Binding-site contacts:
Ligand atom NAK contacts residue GLU274 of chain 1.A at 3.7 Å.
Ligand atom C contacts residue ZN1 of chain 1.B at 2.9 Å.
Ligand atom CAS contacts residue TYR386 of chain 1.A at 3.6 Å (hydrophobic).
Ligand atom OAL contacts residue MET273 of chain 1.A at 3.6 Å.
Ligand atom O contacts residue HIS307 of chain 1.A at 3.4 Å (h-bond).
Ligand atom NAK contacts residue ZN1 of chain 1.B at 3.1 Å.
Ligand atom C contacts residue HIS307 of chain 1.A at 3.7 Å.
Ligand atom O contacts residue ZN1 of chain 1.B at 2.1 Å.
Ligand atom CAT contacts residue TYR386 of chain 1.A at 3.5 Å (hydrophobic).
Ligand atom NAK contacts residue MET273 of chain 1.A at 3.4 Å.
Ligand atom OAL contacts residue HIS311 of chain 1.A at 3.1 Å (h-bond).
Ligand atom NAK contacts residue ALA272 of chain 1.A at 3.0 Å (h-bond).
Ligand atom CAS contacts residue MET845 of chain 1.A at 3.7 Å (hydrophobic).
Ligand atom O contacts residue GLU330 of chain 1.A at 2.8 Å (salt-bridge).
Ligand atom CAC contacts residue GOL1 of chain 1.F at 3.5 Å.
Ligand atom CAS contacts residue GLU383 of chain 1.A at 3.6 Å.
Ligand atom OAL contacts residue GLU308 of chain 1.A at 2.5 Å (salt-bridge).
Ligand atom OAF contacts residue ALA272 of chain 1.A at 3.1 Å (h-bond).
Ligand atom CAW contacts residue TYR391 of chain 1.A at 3.7 Å (hydrophobic).
Ligand atom CAR contacts residue TYR386 of chain 1.A at 3.4 Å (hydrophobic).
Ligand atom C contacts residue ALA272 of chain 1.A at 3.8 Å (hydrophobic).
Ligand atom CA contacts residue ALA272 of chain 1.A at 3.4 Å (hydrophobic).
Ligand atom OAL contacts residue ZN1 of chain 1.B at 2.6 Å.
Ligand atom CAO contacts residue GOL1 of chain 1.F at 3.6 Å.
Ligand atom OAL contacts residue GLU274 of chain 1.A at 2.5 Å (salt-bridge).
Ligand atom CAM contacts residue TYR391 of chain 1.A at 3.4 Å (hydrophobic).
Ligand atom CAW contacts residue MET273 of chain 1.A at 3.4 Å (hydrophobic).
Ligand atom CA contacts residue TYR391 of chain 1.A at 3.7 Å (hydrophobic).
Ligand atom CAN contacts residue GOL1 of chain 1.F at 3.6 Å.
Ligand atom CAP contacts residue TYR386 of chain 1.A at 3.4 Å (hydrophobic).
Ligand atom OAF contacts residue GLY271 of chain 1.A at 3.1 Å (h-bond).
Ligand atom OAL contacts residue HIS307 of chain 1.A at 3.6 Å (h-bond).
Ligand atom C contacts residue TYR391 of chain 1.A at 3.5 Å (hydrophobic).
Ligand atom NAU contacts residue TYR386 of chain 1.A at 3.5 Å.
Ligand atom O contacts residue TYR391 of chain 1.A at 2.7 Å (h-bond).
Ligand atom CAN contacts residue TYR391 of chain 1.A at 3.5 Å (hydrophobic).
Ligand atom NAK contacts residue GLU308 of chain 1.A at 3.0 Å (salt-bridge).
Ligand atom CAA contacts residue ARG300 of chain 1.A at 3.3 Å.
Ligand atom NAQ contacts residue TYR386 of chain 1.A at 3.3 Å.
Ligand atom CAO contacts residue VAL270 of chain 1.A at 3.4 Å (hydrophobic).

Sequence of chain 1.A:
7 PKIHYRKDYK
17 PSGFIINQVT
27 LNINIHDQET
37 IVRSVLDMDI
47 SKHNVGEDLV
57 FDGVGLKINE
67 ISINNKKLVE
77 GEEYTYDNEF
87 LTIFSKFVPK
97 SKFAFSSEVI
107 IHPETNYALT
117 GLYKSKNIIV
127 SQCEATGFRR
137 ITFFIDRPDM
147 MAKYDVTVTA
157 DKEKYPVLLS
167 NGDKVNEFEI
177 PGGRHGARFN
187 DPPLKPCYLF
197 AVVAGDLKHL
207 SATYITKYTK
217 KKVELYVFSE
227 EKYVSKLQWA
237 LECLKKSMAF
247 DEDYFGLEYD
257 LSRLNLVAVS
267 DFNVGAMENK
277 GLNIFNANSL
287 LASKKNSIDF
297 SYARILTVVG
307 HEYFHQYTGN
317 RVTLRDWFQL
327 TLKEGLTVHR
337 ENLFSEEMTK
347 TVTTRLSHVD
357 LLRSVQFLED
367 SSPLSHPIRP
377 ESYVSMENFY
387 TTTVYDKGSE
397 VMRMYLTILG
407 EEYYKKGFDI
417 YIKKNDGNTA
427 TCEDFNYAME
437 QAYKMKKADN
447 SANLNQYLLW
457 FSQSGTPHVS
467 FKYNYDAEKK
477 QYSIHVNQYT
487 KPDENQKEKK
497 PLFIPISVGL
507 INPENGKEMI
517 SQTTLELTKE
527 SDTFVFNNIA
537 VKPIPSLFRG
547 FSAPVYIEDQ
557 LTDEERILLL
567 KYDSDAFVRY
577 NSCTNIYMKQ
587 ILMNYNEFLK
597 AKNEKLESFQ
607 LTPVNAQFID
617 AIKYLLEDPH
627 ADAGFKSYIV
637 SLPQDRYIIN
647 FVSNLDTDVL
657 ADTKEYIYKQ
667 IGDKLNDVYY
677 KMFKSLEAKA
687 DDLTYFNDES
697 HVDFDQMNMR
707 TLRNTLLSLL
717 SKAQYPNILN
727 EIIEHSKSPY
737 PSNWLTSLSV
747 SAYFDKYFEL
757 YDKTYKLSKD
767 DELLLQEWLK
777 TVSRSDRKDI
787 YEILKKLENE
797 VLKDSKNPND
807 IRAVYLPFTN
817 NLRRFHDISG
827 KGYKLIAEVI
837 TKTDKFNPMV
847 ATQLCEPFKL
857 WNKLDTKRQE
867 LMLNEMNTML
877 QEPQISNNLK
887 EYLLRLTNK

A protein and the small-molecule ligand that binds it are described below.
Small molecule (SMILES): CC(C)(C)C(=O)N[C@@H](C(=O)NO)c1ccc(-n2cccn2)cc1